This small molecule binds to this protein.
Small molecule (SMILES): O=C(O)Cc1cc(I)c(Oc2ccc(O)c(I)c2)c(I)c1

Binding-site contacts:
Ligand atom I2 contacts residue GLY147 of chain 1.A at 4.0 Å.
Ligand atom O2 contacts residue LEU133 of chain 1.A at 3.8 Å.
Ligand atom O4 contacts residue THR132 of chain 1.A at 4.0 Å.
Ligand atom C13 contacts residue ASN134 of chain 1.A at 4.0 Å.
Ligand atom C10 contacts residue LEU149 of chain 1.A at 3.9 Å (hydrophobic).
Ligand atom C5 contacts residue LEU133 of chain 1.A at 3.9 Å (hydrophobic).
Ligand atom I1 contacts residue ILE79 of chain 1.A at 3.7 Å.
Ligand atom I1 contacts residue PHE75 of chain 1.A at 3.1 Å.
Ligand atom C6 contacts residue LEU149 of chain 1.A at 3.5 Å (hydrophobic).
Ligand atom C3 contacts residue ALA82 of chain 1.A at 3.8 Å (hydrophobic).
Ligand atom O1 contacts residue HIS238 of chain 1.A at 2.7 Å (h-bond).
Ligand atom C10 contacts residue MET113 of chain 1.A at 3.9 Å (hydrophobic).
Ligand atom C12 contacts residue ILE79 of chain 1.A at 4.0 Å (hydrophobic).
Ligand atom C14 contacts residue ASN134 of chain 1.A at 3.8 Å.
Ligand atom C12 contacts residue MET113 of chain 1.A at 3.8 Å (hydrophobic).
Ligand atom O1 contacts residue MET245 of chain 1.A at 3.5 Å.
Ligand atom C8 contacts residue PHE258 of chain 1.A at 4.0 Å (hydrophobic).
Ligand atom C8 contacts residue HIS238 of chain 1.A at 3.3 Å.
Ligand atom I3 contacts residue ILE156 of chain 1.A at 3.5 Å.
Ligand atom C8 contacts residue LEU149 of chain 1.A at 3.5 Å (hydrophobic).
Ligand atom C14 contacts residue ARG85 of chain 1.A at 3.8 Å.
Ligand atom O3 contacts residue ARG85 of chain 1.A at 3.0 Å (salt-bridge).
Ligand atom I3 contacts residue MET113 of chain 1.A at 3.9 Å.
Ligand atom C13 contacts residue MET116 of chain 1.A at 3.8 Å (hydrophobic).
Ligand atom O4 contacts residue ASN134 of chain 1.A at 3.2 Å (h-bond).
Ligand atom C4 contacts residue LEU149 of chain 1.A at 3.8 Å (hydrophobic).
Ligand atom C11 contacts residue MET116 of chain 1.A at 3.7 Å (hydrophobic).
Ligand atom I1 contacts residue ILE78 of chain 1.A at 3.8 Å.
Ligand atom C5 contacts residue ILE79 of chain 1.A at 3.8 Å (hydrophobic).
Ligand atom C10 contacts residue HIS238 of chain 1.A at 3.2 Å.
Ligand atom C9 contacts residue THR120 of chain 1.A at 3.8 Å.
Ligand atom C11 contacts residue THR120 of chain 1.A at 3.3 Å.
Ligand atom C13 contacts residue ALA82 of chain 1.A at 3.5 Å (hydrophobic).
Ligand atom O1 contacts residue PHE258 of chain 1.A at 3.1 Å.
Ligand atom I1 contacts residue LEU133 of chain 1.A at 3.7 Å.
Ligand atom O4 contacts residue THR120 of chain 1.A at 3.6 Å.
Ligand atom C7 contacts residue LEU133 of chain 1.A at 3.9 Å (hydrophobic).
Ligand atom I3 contacts residue THR120 of chain 1.A at 3.6 Å.
Ligand atom O3 contacts residue ARG119 of chain 1.A at 3.9 Å.
Ligand atom O1 contacts residue LEU149 of chain 1.A at 3.9 Å.

Sequence of chain 1.A:
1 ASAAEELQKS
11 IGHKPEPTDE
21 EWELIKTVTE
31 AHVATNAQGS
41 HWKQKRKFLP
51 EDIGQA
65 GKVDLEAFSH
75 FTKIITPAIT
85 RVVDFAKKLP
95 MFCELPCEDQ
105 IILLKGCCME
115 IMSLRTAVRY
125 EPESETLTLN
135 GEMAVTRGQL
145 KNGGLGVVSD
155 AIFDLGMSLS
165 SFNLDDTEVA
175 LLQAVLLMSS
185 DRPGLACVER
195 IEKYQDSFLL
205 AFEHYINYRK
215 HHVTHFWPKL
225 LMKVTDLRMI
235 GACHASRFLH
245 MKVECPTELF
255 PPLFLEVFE